Binding-site contacts:
Ligand atom S1G contacts residue LYS36 of chain 1.E at 2.7 Å (salt-bridge).
Ligand atom N7 contacts residue HIS316 of chain 1.E at 3.1 Å (h-bond).
Ligand atom O3B contacts residue ARG240 of chain 1.F at 3.2 Å (salt-bridge).
Ligand atom O1B contacts residue ARG240 of chain 1.F at 3.3 Å (salt-bridge).
Ligand atom PA contacts residue THR34 of chain 1.E at 3.4 Å.
Ligand atom N1 contacts residue TRP38 of chain 1.E at 3.3 Å.
Ligand atom C5' contacts residue GLU190 of chain 1.F at 3.4 Å.
Ligand atom S1G contacts residue ASN225 of chain 1.E at 2.9 Å (h-bond).
Ligand atom O1B contacts residue ARG241 of chain 1.F at 3.4 Å (salt-bridge).
Ligand atom O2A contacts residue GLY35 of chain 1.E at 3.4 Å.
Ligand atom C3' contacts residue ASN199 of chain 1.F at 3.4 Å.
Ligand atom O2A contacts residue THR34 of chain 1.E at 2.9 Å (h-bond).
Ligand atom O2A contacts residue TRP38 of chain 1.E at 3.2 Å (h-bond).
Ligand atom PB contacts residue ARG240 of chain 1.F at 3.4 Å.
Ligand atom PB contacts residue LYS36 of chain 1.E at 3.4 Å.
Ligand atom O1A contacts residue GLU190 of chain 1.F at 3.2 Å (salt-bridge).
Ligand atom O2B contacts residue LYS36 of chain 1.E at 2.5 Å (salt-bridge).
Ligand atom O3' contacts residue ASN199 of chain 1.F at 3.4 Å (h-bond).
Ligand atom O2A contacts residue THR37 of chain 1.E at 3.2 Å (h-bond).
Ligand atom O3B contacts residue LYS36 of chain 1.E at 3.1 Å (salt-bridge).
Ligand atom O4' contacts residue SER317 of chain 1.E at 3.5 Å.
Ligand atom O2B contacts residue THR37 of chain 1.E at 3.2 Å (h-bond).
Ligand atom O2A contacts residue LYS36 of chain 1.E at 3.1 Å (salt-bridge).
Ligand atom O1B contacts residue THR37 of chain 1.E at 3.2 Å (h-bond).
Ligand atom O3A contacts residue ARG240 of chain 1.F at 3.2 Å (salt-bridge).
Ligand atom C8 contacts residue GLY35 of chain 1.E at 3.5 Å.
Ligand atom O1A contacts residue LYS193 of chain 1.F at 2.4 Å (salt-bridge).
Ligand atom N2 contacts residue ILE262 of chain 1.E at 3.4 Å.
Ligand atom O2B contacts residue THR34 of chain 1.E at 3.3 Å (h-bond).
Ligand atom PG contacts residue LYS36 of chain 1.E at 3.3 Å.
Ligand atom N2 contacts residue TRP38 of chain 1.E at 3.4 Å.
Ligand atom O3G contacts residue MG1 of chain 1.Q at 2.5 Å.
Ligand atom N7 contacts residue GLY35 of chain 1.E at 3.5 Å.
Ligand atom O3A contacts residue THR34 of chain 1.E at 3.0 Å (h-bond).
Ligand atom PG contacts residue GLU172 of chain 1.E at 3.5 Å.
Ligand atom O3' contacts residue ASP192 of chain 1.F at 2.4 Å (salt-bridge).
Ligand atom O3G contacts residue GLU172 of chain 1.E at 2.6 Å (salt-bridge).
Ligand atom C6 contacts residue TRP38 of chain 1.E at 3.5 Å (hydrophobic).
Ligand atom O1B contacts residue MG1 of chain 1.Q at 2.8 Å.
Ligand atom O2G contacts residue ARG241 of chain 1.F at 2.3 Å (salt-bridge).

Sequence of chain 1.F:
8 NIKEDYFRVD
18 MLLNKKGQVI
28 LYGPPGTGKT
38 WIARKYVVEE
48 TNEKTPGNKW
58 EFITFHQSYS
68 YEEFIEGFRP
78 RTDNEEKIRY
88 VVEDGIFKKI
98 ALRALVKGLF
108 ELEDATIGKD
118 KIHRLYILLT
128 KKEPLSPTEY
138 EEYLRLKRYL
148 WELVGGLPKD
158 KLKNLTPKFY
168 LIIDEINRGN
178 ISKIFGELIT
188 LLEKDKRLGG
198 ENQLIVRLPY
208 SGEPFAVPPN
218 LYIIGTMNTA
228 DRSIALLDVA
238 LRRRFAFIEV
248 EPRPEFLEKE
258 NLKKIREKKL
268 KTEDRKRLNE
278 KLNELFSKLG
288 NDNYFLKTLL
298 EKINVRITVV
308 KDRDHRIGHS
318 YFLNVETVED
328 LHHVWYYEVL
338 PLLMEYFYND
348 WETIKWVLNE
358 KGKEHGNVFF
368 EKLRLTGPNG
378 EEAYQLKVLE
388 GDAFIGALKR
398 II

A small-molecule ligand and the protein it binds are described below.
Small molecule (SMILES): Nc1nc2c(ncn2[C@@H]2O[C@H](CO[P](=O)(O)O[P](=O)(O)OP(O)(O)=S)[C@@H](O)[C@H]2O)c(=O)[nH]1

Sequence of chain 1.E:
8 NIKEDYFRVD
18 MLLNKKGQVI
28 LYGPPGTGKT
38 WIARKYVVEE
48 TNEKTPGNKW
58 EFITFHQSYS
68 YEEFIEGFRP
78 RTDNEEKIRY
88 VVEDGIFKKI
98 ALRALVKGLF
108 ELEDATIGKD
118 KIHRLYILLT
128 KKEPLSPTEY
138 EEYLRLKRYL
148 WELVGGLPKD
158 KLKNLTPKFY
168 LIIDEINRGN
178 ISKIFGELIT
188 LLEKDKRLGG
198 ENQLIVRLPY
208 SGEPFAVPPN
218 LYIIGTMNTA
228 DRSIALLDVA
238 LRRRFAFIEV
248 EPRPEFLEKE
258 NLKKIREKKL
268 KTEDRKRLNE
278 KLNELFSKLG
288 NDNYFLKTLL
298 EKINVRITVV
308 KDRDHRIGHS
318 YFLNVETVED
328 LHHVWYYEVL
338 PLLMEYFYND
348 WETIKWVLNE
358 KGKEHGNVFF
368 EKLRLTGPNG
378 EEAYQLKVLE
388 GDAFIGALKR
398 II